Sequence of chain 1.B:
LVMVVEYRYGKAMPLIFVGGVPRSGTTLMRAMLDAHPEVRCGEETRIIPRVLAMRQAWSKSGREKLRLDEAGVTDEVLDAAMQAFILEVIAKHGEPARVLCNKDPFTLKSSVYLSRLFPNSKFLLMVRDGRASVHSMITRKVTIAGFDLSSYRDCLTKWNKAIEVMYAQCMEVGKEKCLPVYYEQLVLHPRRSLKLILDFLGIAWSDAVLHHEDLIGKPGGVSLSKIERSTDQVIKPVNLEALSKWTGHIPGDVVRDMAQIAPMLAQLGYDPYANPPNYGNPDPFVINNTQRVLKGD

Binding-site contacts:
Ligand atom CE1 contacts residue PRO55 of chain 1.B at 3.6 Å (hydrophobic).
Ligand atom C contacts residue GLN89 of chain 1.B at 3.2 Å.
Ligand atom CE1 contacts residue PRO82 of chain 1.B at 3.3 Å (hydrophobic).
Ligand atom OE1 contacts residue ARG83 of chain 1.B at 3.0 Å (salt-bridge).
Ligand atom CZ contacts residue GLU77 of chain 1.B at 3.3 Å.
Ligand atom OE2 contacts residue ARG83 of chain 1.B at 3.2 Å (salt-bridge).
Ligand atom OD2 contacts residue THR176 of chain 1.B at 2.8 Å (h-bond).
Ligand atom C contacts residue THR176 of chain 1.B at 3.5 Å.
Ligand atom O contacts residue ARG79 of chain 1.B at 3.1 Å (salt-bridge).
Ligand atom CE2 contacts residue GLU77 of chain 1.B at 3.3 Å.
Ligand atom CB contacts residue GLU97 of chain 1.A at 3.4 Å.
Ligand atom O contacts residue ALA178 of chain 1.B at 2.9 Å (h-bond).
Ligand atom CB contacts residue THR176 of chain 1.B at 3.0 Å.
Ligand atom O contacts residue ILE177 of chain 1.B at 3.6 Å.
Ligand atom CE2 contacts residue PRO138 of chain 1.B at 3.5 Å (hydrophobic).
Ligand atom CD2 contacts residue LYS142 of chain 1.B at 3.5 Å.
Ligand atom N contacts residue THR176 of chain 1.B at 3.0 Å (h-bond).
Ligand atom CZ contacts residue SER143 of chain 1.B at 3.2 Å.
Ligand atom CG contacts residue THR176 of chain 1.B at 3.2 Å.
Ligand atom CD contacts residue ARG83 of chain 1.B at 3.4 Å.
Ligand atom OH contacts residue GLU77 of chain 1.B at 2.5 Å (salt-bridge).
Ligand atom CD1 contacts residue PRO55 of chain 1.B at 3.6 Å (hydrophobic).
Ligand atom CG contacts residue PO41 of chain 1.H at 3.4 Å.
Ligand atom N contacts residue THR176 of chain 1.B at 2.9 Å (h-bond).
Ligand atom OD2 contacts residue PO41 of chain 1.H at 2.6 Å (h-bond).
Ligand atom CG contacts residue GLU97 of chain 1.A at 3.6 Å.
Ligand atom OD1 contacts residue SER94 of chain 1.A at 3.4 Å (h-bond).
Ligand atom CD2 contacts residue GLU97 of chain 1.A at 3.6 Å.
Ligand atom CD1 contacts residue PRO82 of chain 1.B at 3.5 Å (hydrophobic).
Ligand atom OD1 contacts residue PO41 of chain 1.H at 2.6 Å (h-bond).
Ligand atom OD2 contacts residue VAL175 of chain 1.B at 3.4 Å.
Ligand atom OE1 contacts residue THR176 of chain 1.B at 3.2 Å (h-bond).
Ligand atom CD1 contacts residue PHE139 of chain 1.B at 3.6 Å (hydrophobic).
Ligand atom OD1 contacts residue ARG100 of chain 1.A at 2.7 Å (salt-bridge).
Ligand atom O contacts residue ARG79 of chain 1.B at 3.0 Å (salt-bridge).
Ligand atom CZ contacts residue TRP91 of chain 1.A at 3.4 Å (hydrophobic).
Ligand atom O contacts residue PHE139 of chain 1.B at 3.5 Å.
Ligand atom O contacts residue GLN89 of chain 1.B at 2.7 Å (h-bond).
Ligand atom CA contacts residue THR176 of chain 1.B at 3.3 Å.
Ligand atom O contacts residue LYS142 of chain 1.B at 3.3 Å (salt-bridge).

This protein binds this small molecule.
Small molecule (SMILES): N[C@@H](CCC(=O)O)C(=O)N[C@@H](CC(=O)O)C(=O)N[C@@H](Cc1ccccc1)C(=O)N[C@@H](CCC(=O)O)C(=O)N[C@@H](CC(=O)O)C(=O)N[C@@H](Cc1ccc(O)cc1)C(=O)N[C@@H](CCC(=O)O)C(=O)N[C@@H](Cc1ccccc1)C(=O)N[C@H](C=O)CC(=O)O

Sequence of chain 1.A:
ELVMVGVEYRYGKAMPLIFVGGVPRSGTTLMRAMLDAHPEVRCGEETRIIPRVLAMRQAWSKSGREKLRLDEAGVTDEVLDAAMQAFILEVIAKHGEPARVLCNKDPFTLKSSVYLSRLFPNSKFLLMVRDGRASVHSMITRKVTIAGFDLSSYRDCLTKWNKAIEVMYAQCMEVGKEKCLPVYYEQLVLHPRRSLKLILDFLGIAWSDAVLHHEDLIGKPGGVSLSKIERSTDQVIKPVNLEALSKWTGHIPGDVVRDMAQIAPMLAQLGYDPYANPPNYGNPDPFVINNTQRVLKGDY